Binding-site contacts:
Ligand atom C46 contacts residue GLY32 of chain 1.B at 3.2 Å.
Ligand atom O contacts residue GLN92 of chain 1.B at 3.7 Å.
Ligand atom C42 contacts residue GLY249 of chain 1.B at 3.1 Å.
Ligand atom C56 contacts residue THR91 of chain 1.B at 3.9 Å.
Ligand atom OG contacts residue GLY53 of chain 1.B at 3.8 Å.
Ligand atom C43 contacts residue ILE129 of chain 1.B at 3.8 Å (hydrophobic).
Ligand atom O contacts residue THR91 of chain 1.B at 3.1 Å (h-bond).
Ligand atom N contacts residue GLY249 of chain 1.B at 3.6 Å (h-bond).
Ligand atom C44 contacts residue GLY30 of chain 1.B at 3.7 Å.
Ligand atom C44 contacts residue ILE129 of chain 1.B at 3.4 Å (hydrophobic).
Ligand atom CD1 contacts residue GLY249 of chain 1.B at 3.8 Å.
Ligand atom C29 contacts residue ILE145 of chain 1.B at 3.7 Å (hydrophobic).
Ligand atom C43 contacts residue GLY30 of chain 1.B at 3.7 Å.
Ligand atom C55 contacts residue ARG254 of chain 1.B at 3.7 Å.
Ligand atom OG contacts residue ASP51 of chain 1.B at 2.7 Å (salt-bridge).
Ligand atom O contacts residue TYR90 of chain 1.B at 3.6 Å.
Ligand atom CZ contacts residue TRP134 of chain 1.B at 3.9 Å (hydrophobic).
Ligand atom C28 contacts residue TYR90 of chain 1.B at 3.6 Å (hydrophobic).
Ligand atom O33 contacts residue THR251 of chain 1.B at 3.2 Å (h-bond).
Ligand atom C46 contacts residue GLN31 of chain 1.B at 3.1 Å.
Ligand atom C44 contacts residue GLN31 of chain 1.B at 3.5 Å.
Ligand atom C45 contacts residue GLY249 of chain 1.B at 3.5 Å.
Ligand atom N2 contacts residue GLY53 of chain 1.B at 3.3 Å (h-bond).
Ligand atom C26 contacts residue GLY53 of chain 1.B at 3.4 Å.
Ligand atom C45 contacts residue GLY32 of chain 1.B at 3.5 Å.
Ligand atom CD2 contacts residue TYR90 of chain 1.B at 3.8 Å (hydrophobic).
Ligand atom C25 contacts residue TYR217 of chain 1.B at 3.9 Å (hydrophobic).
Ligand atom CE2 contacts residue PHE127 of chain 1.B at 3.5 Å (hydrophobic).
Ligand atom C contacts residue THR91 of chain 1.B at 3.5 Å.
Ligand atom N31 contacts residue THR250 of chain 1.B at 3.8 Å.
Ligand atom C20 contacts residue GLY53 of chain 1.B at 3.7 Å.
Ligand atom C32 contacts residue GLY249 of chain 1.B at 3.6 Å.
Ligand atom O33 contacts residue THR250 of chain 1.B at 3.2 Å.
Ligand atom C54 contacts residue ARG254 of chain 1.B at 3.3 Å.
Ligand atom C26 contacts residue TYR217 of chain 1.B at 3.8 Å (hydrophobic).
Ligand atom CB contacts residue GLY249 of chain 1.B at 3.9 Å.
Ligand atom N31 contacts residue GLY249 of chain 1.B at 3.7 Å.
Ligand atom O33 contacts residue GLY249 of chain 1.B at 3.5 Å (h-bond).
Ligand atom C51 contacts residue THR91 of chain 1.B at 2.9 Å.
Ligand atom C1 contacts residue ASP51 of chain 1.B at 3.5 Å.

The small molecule below binds the protein below.
Small molecule (SMILES): CN(C)c1cccc(CNC[C@@H](O)[C@H](Cc2ccccc2)NC(=O)[C@]2(Cc3ccccc3)CN(Cc3ccccc3)C(=O)N2)c1

Sequence of chain 1.B:
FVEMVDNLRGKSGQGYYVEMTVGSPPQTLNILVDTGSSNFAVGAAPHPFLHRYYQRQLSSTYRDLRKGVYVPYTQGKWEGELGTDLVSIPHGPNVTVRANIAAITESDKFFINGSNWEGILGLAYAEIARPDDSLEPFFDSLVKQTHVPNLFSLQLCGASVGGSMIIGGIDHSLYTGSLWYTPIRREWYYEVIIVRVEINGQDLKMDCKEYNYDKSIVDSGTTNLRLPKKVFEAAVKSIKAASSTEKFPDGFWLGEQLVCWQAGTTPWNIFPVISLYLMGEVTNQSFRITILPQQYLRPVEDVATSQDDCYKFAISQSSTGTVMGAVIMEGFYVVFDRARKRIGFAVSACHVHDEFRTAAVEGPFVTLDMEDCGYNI